Sequence of chain 1.B:
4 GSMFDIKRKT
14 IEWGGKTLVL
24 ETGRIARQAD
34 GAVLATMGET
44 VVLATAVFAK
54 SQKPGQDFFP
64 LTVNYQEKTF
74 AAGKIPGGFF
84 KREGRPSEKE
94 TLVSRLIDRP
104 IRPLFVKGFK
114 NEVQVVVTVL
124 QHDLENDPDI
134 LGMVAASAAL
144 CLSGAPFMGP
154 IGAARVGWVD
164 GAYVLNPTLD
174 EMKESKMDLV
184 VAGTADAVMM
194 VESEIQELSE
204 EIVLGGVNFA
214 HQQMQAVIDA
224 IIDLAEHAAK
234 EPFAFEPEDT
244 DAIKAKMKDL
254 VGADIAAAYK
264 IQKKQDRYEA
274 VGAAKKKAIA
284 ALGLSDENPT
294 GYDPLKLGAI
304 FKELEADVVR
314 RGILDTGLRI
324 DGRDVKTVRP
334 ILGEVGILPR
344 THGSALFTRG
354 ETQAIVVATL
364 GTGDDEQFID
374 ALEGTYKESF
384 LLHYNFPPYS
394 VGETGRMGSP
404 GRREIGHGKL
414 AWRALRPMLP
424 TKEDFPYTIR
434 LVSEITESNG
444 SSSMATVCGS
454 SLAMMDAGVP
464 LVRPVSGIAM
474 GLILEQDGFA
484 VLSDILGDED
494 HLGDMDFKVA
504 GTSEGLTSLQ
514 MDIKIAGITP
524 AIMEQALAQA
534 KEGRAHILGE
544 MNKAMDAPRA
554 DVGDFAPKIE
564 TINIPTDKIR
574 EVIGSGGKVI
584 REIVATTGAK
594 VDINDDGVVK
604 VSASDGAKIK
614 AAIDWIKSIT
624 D

A protein and the small-molecule ligand that binds it are described below.
Small molecule (SMILES): Nc1ccn([C@@H]2O[C@H](CO[P](=O)(O)O[C@H]3[C@@H](O)[C@H](n4cnc5c(N)ncnc54)O[C@@H]3CO[P](=O)(O)O[C@H]3[C@@H](O)[C@H](n4cnc5c(N)ncnc54)O[C@@H]3CO[P](=O)(O)O[C@H]3[C@@H](O)[C@H](n4ccc(=O)[nH]c4=O)O[C@@H]3COP(=O)=O)[C@@H](O[P](=O)(O)OC[C@H]3O[C@@H](n4ccc(=O)[nH]c4=O)[C@H](O)[C@@H]3O[P](=O)(O)OC[C@H]3O[C@@H](n4ccc(=O)[nH]c4=O)[C@H](O)[C@@H]3O[P](=O)(O)OC[C@H]3OC[C@H](O)[C@@H]3O[P](=O)(O)OC[C@H]3O[C@@H](n4cnc5c(=O)nc(N)[nH]c54)[C@H](O)[C@@H]3O[P](=O)(O)OC[C@H]3O[C@@H](n4cnc5c(=O)nc(N)[nH]c54)[C@H](O)[C@@H]3O)[C@H]2O)c(=O)n1

Sequence of chain 1.C:
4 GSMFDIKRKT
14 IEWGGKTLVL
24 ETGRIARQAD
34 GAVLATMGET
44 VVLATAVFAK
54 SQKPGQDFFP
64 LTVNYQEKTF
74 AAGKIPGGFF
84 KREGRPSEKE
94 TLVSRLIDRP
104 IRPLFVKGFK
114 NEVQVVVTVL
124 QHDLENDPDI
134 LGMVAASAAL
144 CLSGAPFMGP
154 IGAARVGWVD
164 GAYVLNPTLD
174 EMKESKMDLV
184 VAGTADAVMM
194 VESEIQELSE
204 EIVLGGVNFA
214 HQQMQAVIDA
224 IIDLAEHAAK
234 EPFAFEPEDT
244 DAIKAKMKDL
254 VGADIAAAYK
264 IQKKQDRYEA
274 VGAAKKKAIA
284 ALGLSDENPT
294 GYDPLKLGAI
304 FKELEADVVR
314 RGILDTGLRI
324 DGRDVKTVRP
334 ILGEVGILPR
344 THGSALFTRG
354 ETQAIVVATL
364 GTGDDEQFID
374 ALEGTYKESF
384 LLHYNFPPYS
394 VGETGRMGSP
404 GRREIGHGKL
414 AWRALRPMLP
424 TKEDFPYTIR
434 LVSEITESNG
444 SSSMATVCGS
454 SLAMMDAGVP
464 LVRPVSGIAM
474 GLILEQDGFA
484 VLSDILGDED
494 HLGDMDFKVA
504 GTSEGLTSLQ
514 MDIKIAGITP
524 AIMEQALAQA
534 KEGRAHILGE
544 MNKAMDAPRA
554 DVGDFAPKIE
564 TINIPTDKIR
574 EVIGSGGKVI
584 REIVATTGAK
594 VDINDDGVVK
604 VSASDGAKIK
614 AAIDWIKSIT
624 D

Binding-site contacts:
Ligand atom C6 contacts residue PHE82 of chain 1.C at 3.3 Å (hydrophobic).
Ligand atom N6 contacts residue ILE583 of chain 1.B at 3.3 Å.
Ligand atom O4' contacts residue ILE576 of chain 1.C at 3.2 Å.
Ligand atom O2' contacts residue PHE82 of chain 1.C at 3.1 Å (h-bond).
Ligand atom C2' contacts residue ARG573 of chain 1.C at 3.1 Å.
Ligand atom C4' contacts residue GLY577 of chain 1.C at 3.2 Å.
Ligand atom C4' contacts residue GLY580 of chain 1.B at 3.5 Å.
Ligand atom O2 contacts residue GLY577 of chain 1.C at 3.3 Å.
Ligand atom N9 contacts residue SER578 of chain 1.A at 3.5 Å.
Ligand atom O5' contacts residue ARG573 of chain 1.C at 3.5 Å.
Ligand atom OP1 contacts residue GLY579 of chain 1.B at 3.3 Å.
Ligand atom O2 contacts residue SER578 of chain 1.C at 2.9 Å (h-bond).
Ligand atom OP1 contacts residue GLY579 of chain 1.A at 3.3 Å (h-bond).
Ligand atom OP1 contacts residue ARG573 of chain 1.A at 3.2 Å (salt-bridge).
Ligand atom OP1 contacts residue ARG584 of chain 1.B at 3.1 Å.
Ligand atom N1 contacts residue SER578 of chain 1.A at 3.4 Å (h-bond).
Ligand atom C3' contacts residue ARG573 of chain 1.C at 3.3 Å.
Ligand atom O2' contacts residue SER578 of chain 1.A at 3.4 Å.
Ligand atom O2' contacts residue ARG573 of chain 1.C at 3.1 Å (salt-bridge).
Ligand atom N1 contacts residue PHE82 of chain 1.C at 3.4 Å.
Ligand atom OP2 contacts residue GLY579 of chain 1.C at 2.6 Å (h-bond).
Ligand atom O4' contacts residue ILE576 of chain 1.A at 3.3 Å.
Ligand atom O4' contacts residue GLY580 of chain 1.A at 3.0 Å.
Ligand atom C4' contacts residue GLY580 of chain 1.A at 3.4 Å.
Ligand atom C5 contacts residue ILE576 of chain 1.A at 3.2 Å (hydrophobic).
Ligand atom O5' contacts residue ARG573 of chain 1.C at 3.3 Å (salt-bridge).
Ligand atom C5' contacts residue ARG573 of chain 1.C at 3.4 Å.
Ligand atom O3' contacts residue ARG573 of chain 1.C at 3.2 Å.
Ligand atom O4' contacts residue GLY580 of chain 1.B at 3.2 Å (h-bond).
Ligand atom C2 contacts residue SER578 of chain 1.A at 3.4 Å.
Ligand atom N6 contacts residue VAL594 of chain 1.B at 3.0 Å (h-bond).
Ligand atom OP1 contacts residue GLY579 of chain 1.C at 3.1 Å.
Ligand atom C5' contacts residue GLY577 of chain 1.C at 3.4 Å.
Ligand atom N2 contacts residue ASP373 of chain 1.A at 3.3 Å (salt-bridge).
Ligand atom O2 contacts residue ILE583 of chain 1.A at 3.3 Å.
Ligand atom C5' contacts residue SER578 of chain 1.B at 3.1 Å.
Ligand atom O2' contacts residue GLU574 of chain 1.C at 3.1 Å (salt-bridge).
Ligand atom OP2 contacts residue A2 of chain 1.F at 2.9 Å (h-bond).
Ligand atom OP2 contacts residue ARG573 of chain 1.C at 3.4 Å (salt-bridge).
Ligand atom N3 contacts residue ILE576 of chain 1.C at 3.3 Å.

Sequence of chain 1.A:
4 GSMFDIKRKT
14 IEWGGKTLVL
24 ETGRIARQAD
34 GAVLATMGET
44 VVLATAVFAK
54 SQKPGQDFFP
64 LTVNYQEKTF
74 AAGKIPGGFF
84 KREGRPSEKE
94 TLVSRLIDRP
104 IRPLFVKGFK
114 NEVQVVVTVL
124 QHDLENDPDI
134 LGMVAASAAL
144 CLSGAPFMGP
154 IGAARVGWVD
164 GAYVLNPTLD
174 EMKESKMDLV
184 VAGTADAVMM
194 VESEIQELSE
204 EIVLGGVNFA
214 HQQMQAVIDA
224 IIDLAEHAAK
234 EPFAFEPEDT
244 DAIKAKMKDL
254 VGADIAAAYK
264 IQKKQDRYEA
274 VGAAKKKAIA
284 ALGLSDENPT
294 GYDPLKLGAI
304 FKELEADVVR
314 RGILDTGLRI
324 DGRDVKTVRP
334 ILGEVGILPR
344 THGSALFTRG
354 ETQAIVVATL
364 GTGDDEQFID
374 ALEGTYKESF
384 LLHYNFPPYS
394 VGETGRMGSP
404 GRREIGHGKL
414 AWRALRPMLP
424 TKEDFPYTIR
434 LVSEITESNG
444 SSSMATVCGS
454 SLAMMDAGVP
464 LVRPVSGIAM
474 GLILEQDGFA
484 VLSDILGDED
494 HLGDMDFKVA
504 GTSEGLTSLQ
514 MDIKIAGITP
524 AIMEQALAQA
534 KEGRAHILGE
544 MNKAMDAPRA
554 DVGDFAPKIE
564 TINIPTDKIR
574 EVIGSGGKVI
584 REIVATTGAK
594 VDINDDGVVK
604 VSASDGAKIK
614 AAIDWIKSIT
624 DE